Sequence of chain 1.T:
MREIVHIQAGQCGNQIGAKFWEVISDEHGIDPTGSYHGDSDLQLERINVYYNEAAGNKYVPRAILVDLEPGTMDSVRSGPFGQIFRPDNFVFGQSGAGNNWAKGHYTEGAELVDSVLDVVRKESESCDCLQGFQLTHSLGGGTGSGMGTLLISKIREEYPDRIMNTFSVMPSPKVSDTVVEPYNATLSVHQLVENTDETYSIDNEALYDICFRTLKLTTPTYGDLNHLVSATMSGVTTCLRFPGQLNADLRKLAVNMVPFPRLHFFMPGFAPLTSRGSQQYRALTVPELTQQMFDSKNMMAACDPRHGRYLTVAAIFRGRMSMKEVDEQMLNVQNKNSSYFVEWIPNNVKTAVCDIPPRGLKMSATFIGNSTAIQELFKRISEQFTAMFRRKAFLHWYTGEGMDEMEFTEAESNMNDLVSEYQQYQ

Binding-site contacts:
Ligand atom PB contacts residue THR143 of chain 1.T at 3.6 Å.
Ligand atom N2 contacts residue ASN226 of chain 1.T at 3.5 Å (h-bond).
Ligand atom PA contacts residue CYS12 of chain 1.T at 3.9 Å.
Ligand atom O1B contacts residue GLY144 of chain 1.T at 3.8 Å.
Ligand atom N1 contacts residue ASN226 of chain 1.T at 3.0 Å (h-bond).
Ligand atom O1A contacts residue GLN11 of chain 1.T at 2.6 Å.
Ligand atom O2G contacts residue GLN11 of chain 1.T at 3.6 Å (h-bond).
Ligand atom O1B contacts residue GLN11 of chain 1.T at 3.6 Å (h-bond).
Ligand atom N2 contacts residue LEU225 of chain 1.T at 3.6 Å.
Ligand atom N3 contacts residue CYS12 of chain 1.T at 3.9 Å.
Ligand atom O3B contacts residue ASN99 of chain 1.T at 3.8 Å.
Ligand atom O2' contacts residue ASP177 of chain 1.T at 3.7 Å.
Ligand atom N2 contacts residue LEU207 of chain 1.T at 3.8 Å.
Ligand atom O2B contacts residue GLN11 of chain 1.T at 2.5 Å.
Ligand atom O1B contacts residue THR143 of chain 1.T at 3.2 Å.
Ligand atom O3' contacts residue ASP177 of chain 1.T at 3.5 Å.
Ligand atom PA contacts residue GLN11 of chain 1.T at 3.5 Å.
Ligand atom C6 contacts residue TYR222 of chain 1.T at 3.2 Å (hydrophobic).
Ligand atom N1 contacts residue TYR222 of chain 1.T at 3.2 Å.
Ligand atom O6 contacts residue TYR222 of chain 1.T at 3.1 Å.
Ligand atom PG contacts residue ASN99 of chain 1.T at 3.9 Å.
Ligand atom PB contacts residue GLN11 of chain 1.T at 3.7 Å.
Ligand atom O5' contacts residue SER138 of chain 1.T at 3.5 Å (h-bond).
Ligand atom O1G contacts residue THR143 of chain 1.T at 3.4 Å.
Ligand atom C5 contacts residue TYR222 of chain 1.T at 3.3 Å (hydrophobic).
Ligand atom O3B contacts residue THR143 of chain 1.T at 3.3 Å.
Ligand atom O1B contacts residue SER138 of chain 1.T at 3.9 Å.
Ligand atom O2A contacts residue GLN11 of chain 1.T at 2.7 Å (h-bond).
Ligand atom O1A contacts residue CYS12 of chain 1.T at 2.6 Å (h-bond).
Ligand atom O3G contacts residue ASN99 of chain 1.T at 2.9 Å (h-bond).
Ligand atom O5' contacts residue CYS12 of chain 1.T at 3.9 Å.
Ligand atom O2' contacts residue ASN204 of chain 1.T at 3.6 Å.
Ligand atom C2 contacts residue TYR222 of chain 1.T at 3.3 Å (hydrophobic).
Ligand atom C4 contacts residue TYR222 of chain 1.T at 3.5 Å (hydrophobic).
Ligand atom O2B contacts residue THR143 of chain 1.T at 3.8 Å.
Ligand atom O6 contacts residue ASN226 of chain 1.T at 3.9 Å.
Ligand atom N3 contacts residue TYR222 of chain 1.T at 3.5 Å.
Ligand atom O6 contacts residue GLN15 of chain 1.T at 3.8 Å.
Ligand atom C2 contacts residue ASN226 of chain 1.T at 3.6 Å.
Ligand atom C4 contacts residue CYS12 of chain 1.T at 3.9 Å (hydrophobic).

This protein binds this small molecule.
Small molecule (SMILES): Nc1nc2c(ncn2[C@@H]2O[C@H](CO[P](=O)(O)C[P](=O)(O)OP(=O)(O)O)[C@@H](O)[C@H]2O)c(=O)[nH]1